Binding-site contacts:
Ligand atom N3 contacts residue U2 of chain 30.C at 3.7 Å.
Ligand atom C4 contacts residue U2 of chain 30.C at 4.3 Å.
Ligand atom C6 contacts residue U1 of chain 30.C at 3.6 Å.
Ligand atom C2 contacts residue U3 of chain 30.C at 3.0 Å.
Ligand atom N6 contacts residue U2 of chain 30.C at 4.2 Å.
Ligand atom C6 contacts residue U2 of chain 30.C at 4.1 Å.
Ligand atom N6 contacts residue U3 of chain 30.C at 3.0 Å (h-bond).
Ligand atom C2 contacts residue U2 of chain 30.C at 3.2 Å.
Ligand atom N6 contacts residue U1 of chain 30.C at 2.8 Å (h-bond).
Ligand atom N1 contacts residue U1 of chain 30.C at 2.8 Å (h-bond).
Ligand atom N1 contacts residue U3 of chain 30.C at 2.7 Å (h-bond).
Ligand atom C6 contacts residue U3 of chain 30.C at 3.3 Å.
Ligand atom C2 contacts residue U1 of chain 30.C at 3.5 Å.
Ligand atom N1 contacts residue U2 of chain 30.C at 3.5 Å (h-bond).
Ligand atom N3 contacts residue U3 of chain 30.C at 4.2 Å.

A small-molecule ligand and the protein it binds are described below.
Small molecule (SMILES): Nc1ncnc2c1ncn2[C@@H]1O[C@H](CO[P](=O)(O)O[C@H]2[C@@H](O)[C@H](n3cnc4c(N)ncnc43)O[C@@H]2CO[P](=O)(O)O[C@H]2[C@@H](O)[C@H](n3cnc4c(N)ncnc43)O[C@@H]2COP(=O)(O)O)[C@@H](O)[C@H]1O